The protein below binds the small molecule below.
Small molecule (SMILES): C/C1=C/C(=O)O[C@@H]2C[C@@H](CC[C@H](C)/C=C\C=C\CC1)O[C@@](O)([C@@H]1CSC(=O)N1)C2

Sequence of chain 1.B:
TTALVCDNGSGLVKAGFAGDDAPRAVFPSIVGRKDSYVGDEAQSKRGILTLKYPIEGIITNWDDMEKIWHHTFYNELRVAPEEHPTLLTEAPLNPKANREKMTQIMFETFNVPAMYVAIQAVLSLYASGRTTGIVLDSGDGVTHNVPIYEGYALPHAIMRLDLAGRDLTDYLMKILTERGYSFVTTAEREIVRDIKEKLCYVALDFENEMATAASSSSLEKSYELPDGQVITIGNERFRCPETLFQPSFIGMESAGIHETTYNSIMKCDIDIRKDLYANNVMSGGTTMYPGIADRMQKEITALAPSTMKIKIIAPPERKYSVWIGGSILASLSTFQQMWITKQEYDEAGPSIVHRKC

Binding-site contacts:
Ligand atom C17 contacts residue GLU207 of chain 1.B at 3.6 Å.
Ligand atom O4 contacts residue ARG210 of chain 1.B at 3.1 Å (salt-bridge).
Ligand atom C7 contacts residue ASP56 of chain 1.B at 3.3 Å.
Ligand atom C20 contacts residue THR186 of chain 1.B at 3.6 Å.
Ligand atom O3 contacts residue GLU207 of chain 1.B at 3.4 Å (salt-bridge).
Ligand atom C10 contacts residue GLU207 of chain 1.B at 3.5 Å.
Ligand atom C3 contacts residue ARG210 of chain 1.B at 3.5 Å.
Ligand atom C18 contacts residue TYR69 of chain 1.B at 3.6 Å (hydrophobic).
Ligand atom C16 contacts residue ASP157 of chain 1.B at 3.6 Å.
Ligand atom C7 contacts residue GLN59 of chain 1.B at 3.2 Å.
Ligand atom N1 contacts residue ARG183 of chain 1.B at 3.6 Å.
Ligand atom C20 contacts residue ASP157 of chain 1.B at 3.6 Å.
Ligand atom C14 contacts residue GLY15 of chain 1.B at 3.3 Å.
Ligand atom C7 contacts residue PRO32 of chain 1.B at 3.5 Å (hydrophobic).
Ligand atom C8 contacts residue GLN59 of chain 1.B at 3.3 Å.
Ligand atom O1 contacts residue LEU16 of chain 1.B at 3.6 Å.
Ligand atom O5 contacts residue THR186 of chain 1.B at 2.6 Å (h-bond).
Ligand atom S1 contacts residue ARG206 of chain 1.B at 3.6 Å.
Ligand atom C12 contacts residue TYR69 of chain 1.B at 3.4 Å (hydrophobic).
Ligand atom O3 contacts residue TYR69 of chain 1.B at 2.8 Å (h-bond).
Ligand atom C15 contacts residue GLY15 of chain 1.B at 3.7 Å.
Ligand atom C21 contacts residue ARG210 of chain 1.B at 3.7 Å.
Ligand atom O5 contacts residue ASP157 of chain 1.B at 3.7 Å.
Ligand atom O5 contacts residue ARG210 of chain 1.B at 3.6 Å.
Ligand atom C4 contacts residue ARG210 of chain 1.B at 3.4 Å.
Ligand atom C18 contacts residue ASP157 of chain 1.B at 3.7 Å.
Ligand atom C11 contacts residue GLU207 of chain 1.B at 3.7 Å.
Ligand atom C9 contacts residue GLN59 of chain 1.B at 3.4 Å.
Ligand atom S1 contacts residue GLU207 of chain 1.B at 3.7 Å.
Ligand atom C13 contacts residue TYR69 of chain 1.B at 3.7 Å (hydrophobic).
Ligand atom C19 contacts residue TYR69 of chain 1.B at 3.6 Å (hydrophobic).
Ligand atom C14 contacts residue PRO32 of chain 1.B at 3.7 Å (hydrophobic).
Ligand atom C11 contacts residue TYR69 of chain 1.B at 3.3 Å (hydrophobic).
Ligand atom C2 contacts residue ARG210 of chain 1.B at 3.6 Å.
Ligand atom C19 contacts residue ARG206 of chain 1.B at 3.7 Å.
Ligand atom O4 contacts residue GLU207 of chain 1.B at 2.8 Å (salt-bridge).
Ligand atom C1 contacts residue ARG210 of chain 1.B at 3.7 Å.
Ligand atom N1 contacts residue ASP157 of chain 1.B at 2.8 Å (salt-bridge).
Ligand atom C19 contacts residue GLU207 of chain 1.B at 3.3 Å.
Ligand atom O5 contacts residue ARG183 of chain 1.B at 3.7 Å.